Binding-site contacts:
Ligand atom O1G contacts residue SER188 of chain 1.D at 3.4 Å.
Ligand atom O2 contacts residue ASN279 of chain 1.D at 2.9 Å (h-bond).
Ligand atom O5' contacts residue 2PN1 of chain 1.E at 2.8 Å (h-bond).
Ligand atom O3G contacts residue 2PN1 of chain 1.E at 0.4 Å (h-bond).
Ligand atom O3' contacts residue GLY274 of chain 1.D at 3.3 Å.
Ligand atom C4' contacts residue PHE272 of chain 1.D at 3.4 Å (hydrophobic).
Ligand atom C5' contacts residue 2PN1 of chain 1.E at 3.4 Å.
Ligand atom PA contacts residue MG1 of chain 1.F at 3.3 Å.
Ligand atom PA contacts residue 2PN1 of chain 1.E at 1.8 Å.
Ligand atom O3' contacts residue PHE272 of chain 1.D at 3.4 Å (h-bond).
Ligand atom PB contacts residue MG1 of chain 1.F at 3.1 Å.
Ligand atom O1B contacts residue SER180 of chain 1.D at 3.3 Å (h-bond).
Ligand atom O2 contacts residue TYR271 of chain 1.D at 3.4 Å.
Ligand atom O1B contacts residue 2PN1 of chain 1.E at 0.4 Å (h-bond).
Ligand atom C2' contacts residue TYR271 of chain 1.D at 3.4 Å (hydrophobic).
Ligand atom O3' contacts residue THR273 of chain 1.D at 3.2 Å (h-bond).
Ligand atom O3G contacts residue MG1 of chain 1.F at 2.1 Å.
Ligand atom PG contacts residue MG1 of chain 1.F at 3.3 Å.
Ligand atom O1B contacts residue ASP192 of chain 1.D at 2.9 Å (salt-bridge).
Ligand atom O2A contacts residue 2PN1 of chain 1.E at 2.5 Å (h-bond).
Ligand atom C2' contacts residue ASN279 of chain 1.D at 3.4 Å.
Ligand atom O1A contacts residue 2PN1 of chain 1.E at 2.8 Å (h-bond).
Ligand atom O3A contacts residue 2PN1 of chain 1.E at 0.3 Å (h-bond).
Ligand atom C5' contacts residue ASP192 of chain 1.D at 3.5 Å.
Ligand atom PB contacts residue 2PN1 of chain 1.E at 0.3 Å.
Ligand atom O2B contacts residue ARG183 of chain 1.D at 2.7 Å (salt-bridge).
Ligand atom O2A contacts residue ASP192 of chain 1.D at 3.1 Å (salt-bridge).
Ligand atom O3' contacts residue 2PN1 of chain 1.E at 2.9 Å (h-bond).
Ligand atom O1B contacts residue MG1 of chain 1.F at 1.9 Å.
Ligand atom O2A contacts residue MG1 of chain 1.F at 2.0 Å.
Ligand atom O2A contacts residue MG1 of chain 1.G at 2.7 Å.
Ligand atom O2B contacts residue 2PN1 of chain 1.E at 0.1 Å (h-bond).
Ligand atom N3B contacts residue 2PN1 of chain 1.E at 0.4 Å (h-bond).
Ligand atom O2A contacts residue ASP190 of chain 1.D at 3.0 Å (salt-bridge).
Ligand atom PG contacts residue 2PN1 of chain 1.E at 0.3 Å.
Ligand atom O1G contacts residue GLY189 of chain 1.D at 2.6 Å (h-bond).
Ligand atom O2G contacts residue 2PN1 of chain 1.E at 0.7 Å (h-bond).
Ligand atom O3G contacts residue ASP190 of chain 1.D at 2.7 Å (salt-bridge).
Ligand atom O1G contacts residue SER180 of chain 1.D at 2.8 Å (h-bond).
Ligand atom O1G contacts residue 2PN1 of chain 1.E at 0.9 Å (h-bond).

Sequence of chain 1.D:
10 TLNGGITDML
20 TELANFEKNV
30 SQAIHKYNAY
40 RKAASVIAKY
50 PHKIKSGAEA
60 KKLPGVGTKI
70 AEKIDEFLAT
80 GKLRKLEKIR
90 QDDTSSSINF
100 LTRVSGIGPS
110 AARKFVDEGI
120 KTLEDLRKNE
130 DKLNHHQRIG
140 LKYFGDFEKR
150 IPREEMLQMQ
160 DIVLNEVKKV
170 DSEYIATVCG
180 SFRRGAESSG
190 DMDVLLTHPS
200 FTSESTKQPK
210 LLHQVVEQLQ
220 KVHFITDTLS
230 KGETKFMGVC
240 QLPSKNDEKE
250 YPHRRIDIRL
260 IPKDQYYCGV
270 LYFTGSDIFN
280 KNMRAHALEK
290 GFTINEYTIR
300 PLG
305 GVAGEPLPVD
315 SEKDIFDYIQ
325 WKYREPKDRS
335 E

A small-molecule ligand and the protein it binds are described below.
Small molecule (SMILES): Nc1ccn([C@H]2C[C@H](O)[C@@H](COP(=O)(O)OP(=O)(O)NP(=O)(O)O)O2)c(=O)n1